Sequence of chain 1.A:
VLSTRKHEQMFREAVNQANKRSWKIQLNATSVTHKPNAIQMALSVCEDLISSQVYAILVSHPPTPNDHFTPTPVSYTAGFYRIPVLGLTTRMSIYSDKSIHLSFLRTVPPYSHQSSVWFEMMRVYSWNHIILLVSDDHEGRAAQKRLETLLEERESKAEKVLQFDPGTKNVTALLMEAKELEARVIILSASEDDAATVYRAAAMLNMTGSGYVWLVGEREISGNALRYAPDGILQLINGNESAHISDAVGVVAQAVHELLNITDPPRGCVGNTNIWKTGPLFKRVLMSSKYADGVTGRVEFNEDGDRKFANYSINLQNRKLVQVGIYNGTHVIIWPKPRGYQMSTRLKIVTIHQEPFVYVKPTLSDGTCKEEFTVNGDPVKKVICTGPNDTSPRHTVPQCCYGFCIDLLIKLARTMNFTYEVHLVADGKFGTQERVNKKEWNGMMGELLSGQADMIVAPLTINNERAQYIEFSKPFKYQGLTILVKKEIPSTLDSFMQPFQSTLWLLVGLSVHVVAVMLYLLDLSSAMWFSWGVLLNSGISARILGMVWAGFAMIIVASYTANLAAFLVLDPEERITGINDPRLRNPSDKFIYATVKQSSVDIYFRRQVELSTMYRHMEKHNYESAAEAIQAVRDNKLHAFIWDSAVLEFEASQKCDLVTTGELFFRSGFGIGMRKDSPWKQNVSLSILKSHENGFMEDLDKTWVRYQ

A small-molecule ligand and the protein it binds are described below.
Small molecule (SMILES): CC(=O)N[C@@H]1[C@@H](O)[C@H](O)[C@@H](CO)O[C@H]1O

Binding-site contacts:
Ligand atom O4 contacts residue GLY336 of chain 1.A at 3.6 Å.
Ligand atom C8 contacts residue ASN368 of chain 1.A at 4.1 Å.
Ligand atom O3 contacts residue ASN350 of chain 1.A at 3.4 Å (h-bond).
Ligand atom C8 contacts residue TYR351 of chain 1.A at 4.2 Å (hydrophobic).
Ligand atom C7 contacts residue ASN350 of chain 1.A at 4.1 Å.
Ligand atom O5 contacts residue ASN368 of chain 1.A at 2.4 Å (h-bond).
Ligand atom N2 contacts residue ASN350 of chain 1.A at 3.2 Å (h-bond).
Ligand atom C6 contacts residue GLY336 of chain 1.A at 4.4 Å.
Ligand atom C1 contacts residue ASN368 of chain 1.A at 1.4 Å.
Ligand atom C5 contacts residue GLY336 of chain 1.A at 4.2 Å.
Ligand atom C1 contacts residue ASN350 of chain 1.A at 3.9 Å.
Ligand atom C3 contacts residue ASN350 of chain 1.A at 3.5 Å.
Ligand atom C3 contacts residue ASN368 of chain 1.A at 3.8 Å.
Ligand atom C5 contacts residue ASN368 of chain 1.A at 3.7 Å.
Ligand atom C8 contacts residue ASN350 of chain 1.A at 3.9 Å.
Ligand atom N2 contacts residue ASN368 of chain 1.A at 2.9 Å (h-bond).
Ligand atom C2 contacts residue ASN368 of chain 1.A at 2.5 Å.
Ligand atom C4 contacts residue ASN368 of chain 1.A at 4.2 Å.
Ligand atom C7 contacts residue ASN368 of chain 1.A at 3.1 Å.
Ligand atom O7 contacts residue ASN368 of chain 1.A at 3.0 Å (h-bond).
Ligand atom C2 contacts residue ASN350 of chain 1.A at 3.7 Å.